Sequence of chain 1.A:
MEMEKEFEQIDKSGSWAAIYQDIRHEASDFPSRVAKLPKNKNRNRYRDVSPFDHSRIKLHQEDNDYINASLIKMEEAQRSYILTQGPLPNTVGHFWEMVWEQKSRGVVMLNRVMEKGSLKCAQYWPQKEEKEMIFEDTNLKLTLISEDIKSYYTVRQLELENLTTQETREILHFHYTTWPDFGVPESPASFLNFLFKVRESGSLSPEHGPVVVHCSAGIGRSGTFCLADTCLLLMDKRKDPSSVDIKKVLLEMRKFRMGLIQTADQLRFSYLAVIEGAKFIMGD

The small molecule below binds the protein below.
Small molecule (SMILES): CS(=O)(=O)N1C[C@H](O)[C@H]2C[C@@H]1CC[C@H]2O

Binding-site contacts:
Ligand atom O04 contacts residue VAL249 of chain 1.A at 3.7 Å.
Ligand atom O04 contacts residue ARG238 of chain 1.A at 3.7 Å.
Ligand atom C11 contacts residue VAL249 of chain 1.A at 4.1 Å (hydrophobic).
Ligand atom C10 contacts residue LYS248 of chain 1.A at 4.4 Å.
Ligand atom O04 contacts residue ASP245 of chain 1.A at 3.2 Å (salt-bridge).
Ligand atom C07 contacts residue GLU76 of chain 1.A at 2.6 Å.
Ligand atom O03 contacts residue ARG238 of chain 1.A at 1.5 Å (salt-bridge).
Ligand atom C13 contacts residue GLU252 of chain 1.A at 4.4 Å.
Ligand atom O03 contacts residue SER243 of chain 1.A at 4.3 Å.
Ligand atom O03 contacts residue LEU234 of chain 1.A at 4.0 Å.
Ligand atom N05 contacts residue ARG238 of chain 1.A at 2.9 Å (salt-bridge).
Ligand atom O04 contacts residue LYS248 of chain 1.A at 4.2 Å.
Ligand atom S02 contacts residue VAL249 of chain 1.A at 4.4 Å.
Ligand atom S02 contacts residue ARG238 of chain 1.A at 2.5 Å (salt-bridge).
Ligand atom C11 contacts residue ARG238 of chain 1.A at 4.3 Å.
Ligand atom C01 contacts residue ARG238 of chain 1.A at 3.0 Å.
Ligand atom O03 contacts residue GLU76 of chain 1.A at 4.0 Å.
Ligand atom O04 contacts residue SER243 of chain 1.A at 4.2 Å.
Ligand atom C10 contacts residue VAL249 of chain 1.A at 4.0 Å (hydrophobic).
Ligand atom O03 contacts residue VAL244 of chain 1.A at 4.2 Å.
Ligand atom O04 contacts residue VAL244 of chain 1.A at 4.2 Å.
Ligand atom C07 contacts residue LEU234 of chain 1.A at 4.2 Å (hydrophobic).
Ligand atom C10 contacts residue GLU252 of chain 1.A at 4.2 Å.
Ligand atom O15 contacts residue GLU76 of chain 1.A at 3.9 Å.
Ligand atom C06 contacts residue GLU76 of chain 1.A at 2.7 Å.
Ligand atom O08 contacts residue ARG238 of chain 1.A at 4.2 Å.
Ligand atom N05 contacts residue GLU76 of chain 1.A at 3.9 Å.
Ligand atom S02 contacts residue ASP245 of chain 1.A at 4.4 Å.
Ligand atom C09 contacts residue GLU76 of chain 1.A at 4.1 Å.
Ligand atom O08 contacts residue GLU76 of chain 1.A at 2.3 Å (salt-bridge).
Ligand atom C11 contacts residue LYS248 of chain 1.A at 4.4 Å.
Ligand atom C07 contacts residue ARG238 of chain 1.A at 3.6 Å.
Ligand atom S02 contacts residue SER243 of chain 1.A at 4.5 Å.
Ligand atom N05 contacts residue VAL249 of chain 1.A at 4.3 Å.
Ligand atom C06 contacts residue ARG238 of chain 1.A at 2.6 Å.